A protein and the small-molecule ligand that binds it are described below.
Small molecule (SMILES): CC(=O)N[C@H]1[C@H](O[C@H]2[C@H](O)[C@@H](NC(C)=O)CO[C@@H]2CO)O[C@H](CO)[C@@H](O)[C@@H]1O

Sequence of chain 1.B:
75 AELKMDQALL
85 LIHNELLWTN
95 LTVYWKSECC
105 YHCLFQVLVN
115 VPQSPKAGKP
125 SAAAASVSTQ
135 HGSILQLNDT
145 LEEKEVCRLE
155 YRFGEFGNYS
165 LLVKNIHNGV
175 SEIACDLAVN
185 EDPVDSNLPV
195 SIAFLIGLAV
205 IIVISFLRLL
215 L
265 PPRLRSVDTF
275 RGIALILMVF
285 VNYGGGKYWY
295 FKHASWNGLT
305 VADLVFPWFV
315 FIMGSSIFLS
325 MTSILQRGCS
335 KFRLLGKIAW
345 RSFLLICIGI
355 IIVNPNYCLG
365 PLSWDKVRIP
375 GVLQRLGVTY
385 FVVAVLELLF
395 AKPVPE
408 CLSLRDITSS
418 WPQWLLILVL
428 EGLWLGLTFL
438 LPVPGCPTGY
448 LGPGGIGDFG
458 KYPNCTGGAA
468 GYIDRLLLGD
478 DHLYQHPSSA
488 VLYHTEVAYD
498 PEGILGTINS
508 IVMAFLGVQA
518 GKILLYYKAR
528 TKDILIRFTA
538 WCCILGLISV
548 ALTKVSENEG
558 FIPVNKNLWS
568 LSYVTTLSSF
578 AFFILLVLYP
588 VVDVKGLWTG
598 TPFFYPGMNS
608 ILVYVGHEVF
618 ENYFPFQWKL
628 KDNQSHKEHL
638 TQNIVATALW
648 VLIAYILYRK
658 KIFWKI

Binding-site contacts:
Ligand atom O5 contacts residue LYS148 of chain 1.B at 4.0 Å.
Ligand atom C5 contacts residue ASN142 of chain 1.B at 3.6 Å.
Ligand atom C5 contacts residue GLU147 of chain 1.B at 4.1 Å.
Ligand atom N2 contacts residue ASN142 of chain 1.B at 2.9 Å (h-bond).
Ligand atom C6 contacts residue GLU147 of chain 1.B at 3.7 Å.
Ligand atom C6 contacts residue GLU149 of chain 1.B at 4.0 Å.
Ligand atom C6 contacts residue LYS148 of chain 1.B at 4.2 Å.
Ligand atom O5 contacts residue ASN142 of chain 1.B at 2.3 Å (h-bond).
Ligand atom O6 contacts residue GLU149 of chain 1.B at 3.5 Å.
Ligand atom O5 contacts residue GLU147 of chain 1.B at 3.4 Å (salt-bridge).
Ligand atom C2 contacts residue ASN142 of chain 1.B at 2.5 Å.
Ligand atom C3 contacts residue ASN142 of chain 1.B at 3.8 Å.
Ligand atom O7 contacts residue TYR98 of chain 1.B at 4.4 Å.
Ligand atom N2 contacts residue TYR98 of chain 1.B at 4.1 Å.
Ligand atom C8 contacts residue GLN140 of chain 1.B at 4.0 Å.
Ligand atom C3 contacts residue GLN140 of chain 1.B at 4.3 Å.
Ligand atom C1 contacts residue ASN142 of chain 1.B at 1.4 Å.
Ligand atom C7 contacts residue ASN142 of chain 1.B at 3.9 Å.
Ligand atom N2 contacts residue GLN140 of chain 1.B at 3.1 Å (h-bond).
Ligand atom C7 contacts residue TYR98 of chain 1.B at 4.0 Å (hydrophobic).
Ligand atom C5 contacts residue GLU149 of chain 1.B at 4.3 Å.
Ligand atom C2 contacts residue GLN140 of chain 1.B at 3.9 Å.
Ligand atom C8 contacts residue PHE109 of chain 1.B at 3.7 Å (hydrophobic).
Ligand atom O5 contacts residue GLU149 of chain 1.B at 3.8 Å.
Ligand atom O7 contacts residue ASN142 of chain 1.B at 4.3 Å.
Ligand atom C1 contacts residue GLN140 of chain 1.B at 3.8 Å.
Ligand atom C4 contacts residue ASN142 of chain 1.B at 4.2 Å.
Ligand atom C1 contacts residue GLU147 of chain 1.B at 4.5 Å.
Ligand atom C7 contacts residue GLN140 of chain 1.B at 4.0 Å.
Ligand atom C8 contacts residue TYR98 of chain 1.B at 3.5 Å (hydrophobic).
Ligand atom O6 contacts residue LYS148 of chain 1.B at 4.4 Å.